Binding-site contacts:
Ligand atom PB contacts residue MG1 of chain 1.F at 3.2 Å.
Ligand atom O2A contacts residue LYS24 of chain 1.A at 2.2 Å (salt-bridge).
Ligand atom PB contacts residue LYS24 of chain 1.A at 3.6 Å.
Ligand atom PA contacts residue LYS24 of chain 1.A at 3.4 Å.
Ligand atom O3G contacts residue THR20 of chain 1.A at 3.4 Å.
Ligand atom O3' contacts residue THR25 of chain 1.A at 3.9 Å.
Ligand atom O1A contacts residue MG1 of chain 1.F at 2.0 Å.
Ligand atom O2G contacts residue ARG54 of chain 1.A at 3.3 Å (salt-bridge).
Ligand atom O3A contacts residue LYS24 of chain 1.A at 3.8 Å.
Ligand atom PA contacts residue VAL22 of chain 1.A at 3.8 Å.
Ligand atom O1B contacts residue LYS24 of chain 1.A at 3.8 Å.
Ligand atom O3G contacts residue GLY21 of chain 1.A at 3.1 Å.
Ligand atom O5' contacts residue LYS24 of chain 1.A at 3.5 Å (salt-bridge).
Ligand atom O4' contacts residue GLY21 of chain 1.A at 4.0 Å.
Ligand atom O1B contacts residue MG1 of chain 1.F at 2.2 Å.
Ligand atom O2A contacts residue GLY21 of chain 1.A at 3.5 Å (h-bond).
Ligand atom O1B contacts residue ASP58 of chain 1.A at 3.0 Å (salt-bridge).
Ligand atom O3' contacts residue GLU61 of chain 1.A at 3.0 Å (salt-bridge).
Ligand atom O3A contacts residue GLY21 of chain 1.A at 3.5 Å (h-bond).
Ligand atom O5' contacts residue GLY21 of chain 1.A at 3.4 Å.
Ligand atom O5' contacts residue VAL22 of chain 1.A at 3.3 Å (h-bond).
Ligand atom O2B contacts residue THR20 of chain 1.A at 3.9 Å.
Ligand atom PB contacts residue GLY21 of chain 1.A at 4.0 Å.
Ligand atom PA contacts residue GLY21 of chain 1.A at 3.9 Å.
Ligand atom O3A contacts residue MG1 of chain 1.F at 3.2 Å.
Ligand atom PA contacts residue MG1 of chain 1.F at 3.1 Å.
Ligand atom C5' contacts residue GLY23 of chain 1.A at 3.4 Å.
Ligand atom O1B contacts residue GLU117 of chain 1.A at 3.0 Å (salt-bridge).
Ligand atom O5' contacts residue GLY23 of chain 1.A at 2.7 Å (h-bond).
Ligand atom O1A contacts residue GLU117 of chain 1.A at 3.4 Å (salt-bridge).
Ligand atom O2B contacts residue GLY120 of chain 1.A at 3.7 Å.
Ligand atom O1A contacts residue THR25 of chain 1.A at 2.8 Å (h-bond).
Ligand atom O2B contacts residue LYS24 of chain 1.A at 2.6 Å (salt-bridge).
Ligand atom PA contacts residue GLY23 of chain 1.A at 3.6 Å.
Ligand atom O1A contacts residue LYS24 of chain 1.A at 3.1 Å (salt-bridge).
Ligand atom O2A contacts residue VAL22 of chain 1.A at 3.1 Å (h-bond).
Ligand atom O1B contacts residue LYS46 of chain 1.A at 3.6 Å.
Ligand atom O2B contacts residue GLY21 of chain 1.A at 3.4 Å (h-bond).
Ligand atom O1A contacts residue GLY23 of chain 1.A at 4.0 Å.
Ligand atom O2A contacts residue GLY23 of chain 1.A at 3.5 Å (h-bond).

Sequence of chain 1.A:
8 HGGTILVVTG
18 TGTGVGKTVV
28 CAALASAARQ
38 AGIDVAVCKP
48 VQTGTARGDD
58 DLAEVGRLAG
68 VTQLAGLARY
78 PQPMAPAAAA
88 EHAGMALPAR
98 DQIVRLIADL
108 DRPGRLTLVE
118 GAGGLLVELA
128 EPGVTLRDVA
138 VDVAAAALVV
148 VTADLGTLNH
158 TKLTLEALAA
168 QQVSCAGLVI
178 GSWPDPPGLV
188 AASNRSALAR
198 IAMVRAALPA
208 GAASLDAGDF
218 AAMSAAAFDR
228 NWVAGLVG

This small molecule binds to this protein.
Small molecule (SMILES): O=P(O)(O)O[P](=O)(O)O[P](=O)(O)OC[C@H]1O[C@@H](n2cnc3c(O)ncnc32)[C@H](O)[C@@H]1O